Sequence of chain 1.A:
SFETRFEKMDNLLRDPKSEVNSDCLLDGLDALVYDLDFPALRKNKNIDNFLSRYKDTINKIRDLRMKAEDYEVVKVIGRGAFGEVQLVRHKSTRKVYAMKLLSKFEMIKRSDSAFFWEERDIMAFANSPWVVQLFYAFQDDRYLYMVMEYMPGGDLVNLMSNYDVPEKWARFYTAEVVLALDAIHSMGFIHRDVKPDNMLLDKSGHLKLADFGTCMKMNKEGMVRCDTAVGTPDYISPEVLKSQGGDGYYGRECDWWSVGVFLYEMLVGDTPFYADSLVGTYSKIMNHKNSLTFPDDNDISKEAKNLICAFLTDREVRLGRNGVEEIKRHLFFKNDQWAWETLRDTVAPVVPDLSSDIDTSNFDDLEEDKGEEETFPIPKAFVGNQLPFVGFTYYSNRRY

Binding-site contacts:
Ligand atom O2 contacts residue VAL90 of chain 1.A at 3.4 Å.
Ligand atom N2 contacts residue LEU205 of chain 1.A at 4.0 Å.
Ligand atom N2 contacts residue ALA103 of chain 1.A at 3.6 Å.
Ligand atom C3 contacts residue TYR155 of chain 1.A at 4.0 Å (hydrophobic).
Ligand atom C3 contacts residue LEU205 of chain 1.A at 4.0 Å (hydrophobic).
Ligand atom C9 contacts residue LEU205 of chain 1.A at 3.5 Å (hydrophobic).
Ligand atom C1 contacts residue GLU154 of chain 1.A at 3.4 Å.
Ligand atom C5 contacts residue LEU205 of chain 1.A at 3.9 Å (hydrophobic).
Ligand atom C26 contacts residue ARG84 of chain 1.A at 3.6 Å.
Ligand atom C4 contacts residue ILE82 of chain 1.A at 4.0 Å (hydrophobic).
Ligand atom C1 contacts residue MET156 of chain 1.A at 3.6 Å (hydrophobic).
Ligand atom C25 contacts residue ARG84 of chain 1.A at 3.8 Å.
Ligand atom C4 contacts residue LEU205 of chain 1.A at 3.7 Å (hydrophobic).
Ligand atom O2 contacts residue GLY83 of chain 1.A at 3.6 Å.
Ligand atom C2M contacts residue ALA215 of chain 1.A at 3.8 Å (hydrophobic).
Ligand atom C8 contacts residue MET153 of chain 1.A at 3.6 Å (hydrophobic).
Ligand atom C22 contacts residue ASP202 of chain 1.A at 3.9 Å.
Ligand atom C3 contacts residue MET156 of chain 1.A at 4.0 Å (hydrophobic).
Ligand atom C25 contacts residue GLY85 of chain 1.A at 3.9 Å.
Ligand atom C6 contacts residue ALA215 of chain 1.A at 4.1 Å (hydrophobic).
Ligand atom CM contacts residue ILE82 of chain 1.A at 3.9 Å (hydrophobic).
Ligand atom N2 contacts residue GLU154 of chain 1.A at 4.1 Å.
Ligand atom N2 contacts residue MET156 of chain 1.A at 3.1 Å (h-bond).
Ligand atom CM contacts residue PHE368 of chain 1.A at 3.4 Å (hydrophobic).
Ligand atom C2M contacts residue ASP202 of chain 1.A at 3.6 Å.
Ligand atom C1 contacts residue LEU205 of chain 1.A at 3.8 Å (hydrophobic).
Ligand atom C23 contacts residue ASN203 of chain 1.A at 3.7 Å.
Ligand atom C27 contacts residue VAL90 of chain 1.A at 3.8 Å (hydrophobic).
Ligand atom C2M contacts residue ASP216 of chain 1.A at 4.1 Å.
Ligand atom C1 contacts residue ALA103 of chain 1.A at 3.5 Å (hydrophobic).
Ligand atom O1 contacts residue LEU205 of chain 1.A at 4.0 Å.
Ligand atom C7 contacts residue MET153 of chain 1.A at 3.6 Å (hydrophobic).
Ligand atom C3 contacts residue PHE368 of chain 1.A at 3.8 Å (hydrophobic).
Ligand atom C7 contacts residue ALA215 of chain 1.A at 3.8 Å (hydrophobic).
Ligand atom N2 contacts residue TYR155 of chain 1.A at 3.7 Å.
Ligand atom C8 contacts residue LEU205 of chain 1.A at 4.0 Å (hydrophobic).
Ligand atom C23 contacts residue ASP202 of chain 1.A at 3.9 Å.
Ligand atom C10 contacts residue LEU205 of chain 1.A at 3.4 Å (hydrophobic).
Ligand atom C26 contacts residue GLY85 of chain 1.A at 3.8 Å.
Ligand atom C3 contacts residue ILE82 of chain 1.A at 3.6 Å (hydrophobic).

The small molecule below binds the protein below.
Small molecule (SMILES): Cc1cncc2cccc(S(=O)(=O)N3CCCNC[C@@H]3C)c12